This protein binds this small molecule.
Small molecule (SMILES): C[C@@H]1O[C@H](O)[C@H](O)[C@H](O)[C@H]1O

Binding-site contacts:
Ligand atom O1 contacts residue ASP296 of chain 1.C at 4.0 Å.
Ligand atom C3 contacts residue MN1 of chain 1.L at 3.8 Å.
Ligand atom C1 contacts residue TRP187 of chain 1.C at 3.7 Å (hydrophobic).
Ligand atom O3 contacts residue ASN185 of chain 1.C at 3.8 Å.
Ligand atom C2 contacts residue MN1 of chain 1.L at 3.5 Å.
Ligand atom C6 contacts residue HIS97 of chain 1.C at 4.2 Å.
Ligand atom C2 contacts residue ASP328 of chain 1.C at 3.9 Å.
Ligand atom C5 contacts residue TRP187 of chain 1.C at 4.0 Å (hydrophobic).
Ligand atom O4 contacts residue ASN134 of chain 1.C at 4.3 Å.
Ligand atom C6 contacts residue PHE138 of chain 1.C at 3.9 Å (hydrophobic).
Ligand atom C3 contacts residue GLU228 of chain 1.C at 3.5 Å.
Ligand atom C2 contacts residue HIS264 of chain 1.C at 3.7 Å.
Ligand atom O2 contacts residue GLU228 of chain 1.C at 3.3 Å (salt-bridge).
Ligand atom O2 contacts residue ASP261 of chain 1.C at 3.8 Å.
Ligand atom C6 contacts residue TRP42 of chain 1.C at 4.2 Å (hydrophobic).
Ligand atom C1 contacts residue HIS264 of chain 1.C at 4.3 Å.
Ligand atom O4 contacts residue TRP42 of chain 1.C at 4.3 Å.
Ligand atom C5 contacts residue PHE138 of chain 1.C at 4.2 Å (hydrophobic).
Ligand atom C4 contacts residue ASP328 of chain 1.C at 3.7 Å.
Ligand atom C2 contacts residue TRP187 of chain 1.C at 3.8 Å (hydrophobic).
Ligand atom O2 contacts residue MN1 of chain 1.L at 2.6 Å.
Ligand atom O2 contacts residue ASP328 of chain 1.C at 2.8 Å (salt-bridge).
Ligand atom O3 contacts residue GLU228 of chain 1.C at 2.4 Å (salt-bridge).
Ligand atom C6 contacts residue ILE47 of chain 1.C at 3.7 Å (hydrophobic).
Ligand atom C2 contacts residue GLU228 of chain 1.C at 3.6 Å.
Ligand atom O3 contacts residue MN1 of chain 1.L at 2.9 Å.
Ligand atom C6 contacts residue PHE330 of chain 1.C at 4.3 Å (hydrophobic).
Ligand atom O3 contacts residue HIS288 of chain 1.C at 4.1 Å.
Ligand atom O1 contacts residue HIS264 of chain 1.C at 3.7 Å.
Ligand atom C3 contacts residue TRP187 of chain 1.C at 3.7 Å (hydrophobic).
Ligand atom O3 contacts residue TRP187 of chain 1.C at 3.9 Å.
Ligand atom O2 contacts residue HIS264 of chain 1.C at 3.2 Å.
Ligand atom C3 contacts residue ASP328 of chain 1.C at 3.9 Å.
Ligand atom C1 contacts residue LYS230 of chain 1.C at 4.2 Å.
Ligand atom O1 contacts residue TRP187 of chain 1.C at 4.0 Å.
Ligand atom O4 contacts residue HIS97 of chain 1.C at 2.8 Å (h-bond).
Ligand atom O1 contacts residue LYS230 of chain 1.C at 3.0 Å (salt-bridge).
Ligand atom O5 contacts residue TRP187 of chain 1.C at 4.4 Å.
Ligand atom O3 contacts residue ASP328 of chain 1.C at 3.5 Å (salt-bridge).
Ligand atom C4 contacts residue HIS97 of chain 1.C at 4.1 Å.

Sequence of chain 1.C:
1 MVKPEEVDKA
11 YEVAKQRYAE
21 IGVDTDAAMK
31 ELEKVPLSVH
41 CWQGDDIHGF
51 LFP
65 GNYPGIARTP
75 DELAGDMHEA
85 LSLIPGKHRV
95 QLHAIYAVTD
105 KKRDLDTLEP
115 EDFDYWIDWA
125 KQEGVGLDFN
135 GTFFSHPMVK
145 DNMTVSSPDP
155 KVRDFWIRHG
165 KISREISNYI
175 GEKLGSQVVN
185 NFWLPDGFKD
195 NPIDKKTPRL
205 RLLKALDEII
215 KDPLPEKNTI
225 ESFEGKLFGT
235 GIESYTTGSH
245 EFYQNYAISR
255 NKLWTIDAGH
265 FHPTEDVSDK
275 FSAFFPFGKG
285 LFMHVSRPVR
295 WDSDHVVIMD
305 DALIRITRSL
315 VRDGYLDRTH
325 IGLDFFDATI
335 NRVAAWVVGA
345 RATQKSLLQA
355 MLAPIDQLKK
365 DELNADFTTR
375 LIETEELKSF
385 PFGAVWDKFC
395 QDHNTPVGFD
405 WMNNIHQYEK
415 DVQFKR